This small molecule binds to this protein.
Small molecule (SMILES): Cc1ccc(-c2nn(C(C)(C)C)c3ncnc(N)c23)cc1

Binding-site contacts:
Ligand atom C12 contacts residue SER233 of chain 1.A at 3.1 Å.
Ligand atom C6 contacts residue ALA98 of chain 1.A at 3.7 Å (hydrophobic).
Ligand atom C24 contacts residue LYS100 of chain 1.A at 3.8 Å.
Ligand atom C16 contacts residue LYS100 of chain 1.A at 4.0 Å.
Ligand atom C9 contacts residue LEU223 of chain 1.A at 3.9 Å (hydrophobic).
Ligand atom N1 contacts residue VAL80 of chain 1.A at 3.9 Å.
Ligand atom C16 contacts residue VAL80 of chain 1.A at 3.8 Å (hydrophobic).
Ligand atom C37 contacts residue PHE77 of chain 1.A at 3.6 Å (hydrophobic).
Ligand atom N7 contacts residue ALA149 of chain 1.A at 3.1 Å (h-bond).
Ligand atom C16 contacts residue VAL146 of chain 1.A at 3.8 Å (hydrophobic).
Ligand atom N10 contacts residue LEU223 of chain 1.A at 3.7 Å.
Ligand atom C33 contacts residue GLY73 of chain 1.A at 3.9 Å.
Ligand atom C5 contacts residue VAL80 of chain 1.A at 3.8 Å (hydrophobic).
Ligand atom C2 contacts residue ALA149 of chain 1.A at 3.1 Å (hydrophobic).
Ligand atom C13 contacts residue GLU117 of chain 1.A at 3.2 Å.
Ligand atom C13 contacts residue SER233 of chain 1.A at 3.3 Å.
Ligand atom N10 contacts residue ALA98 of chain 1.A at 3.3 Å.
Ligand atom C33 contacts residue LEU72 of chain 1.A at 3.5 Å (hydrophobic).
Ligand atom C14 contacts residue VAL146 of chain 1.A at 3.9 Å (hydrophobic).
Ligand atom N3 contacts residue ALA149 of chain 1.A at 4.0 Å.
Ligand atom C13 contacts residue LYS100 of chain 1.A at 3.9 Å.
Ligand atom C15 contacts residue VAL146 of chain 1.A at 3.4 Å (hydrophobic).
Ligand atom C24 contacts residue VAL146 of chain 1.A at 3.7 Å (hydrophobic).
Ligand atom C24 contacts residue LEU121 of chain 1.A at 3.8 Å (hydrophobic).
Ligand atom N7 contacts residue ALA98 of chain 1.A at 3.9 Å.
Ligand atom C4 contacts residue VAL80 of chain 1.A at 4.0 Å (hydrophobic).
Ligand atom C29 contacts residue LEU223 of chain 1.A at 4.0 Å (hydrophobic).
Ligand atom N10 contacts residue VAL146 of chain 1.A at 3.6 Å.
Ligand atom C5 contacts residue LEU223 of chain 1.A at 3.6 Å (hydrophobic).
Ligand atom C14 contacts residue GLU117 of chain 1.A at 3.7 Å.
Ligand atom C24 contacts residue GLU117 of chain 1.A at 3.3 Å.
Ligand atom C6 contacts residue GLU147 of chain 1.A at 4.0 Å.
Ligand atom C14 contacts residue LYS100 of chain 1.A at 3.5 Å.
Ligand atom C29 contacts residue SER153 of chain 1.A at 3.9 Å.
Ligand atom C9 contacts residue VAL80 of chain 1.A at 3.6 Å (hydrophobic).
Ligand atom C15 contacts residue LYS100 of chain 1.A at 3.5 Å.
Ligand atom C6 contacts residue LEU223 of chain 1.A at 3.6 Å (hydrophobic).
Ligand atom N10 contacts residue GLU147 of chain 1.A at 2.9 Å (salt-bridge).
Ligand atom N8 contacts residue VAL80 of chain 1.A at 3.5 Å.
Ligand atom C11 contacts residue VAL80 of chain 1.A at 3.9 Å (hydrophobic).

Sequence of chain 1.A:
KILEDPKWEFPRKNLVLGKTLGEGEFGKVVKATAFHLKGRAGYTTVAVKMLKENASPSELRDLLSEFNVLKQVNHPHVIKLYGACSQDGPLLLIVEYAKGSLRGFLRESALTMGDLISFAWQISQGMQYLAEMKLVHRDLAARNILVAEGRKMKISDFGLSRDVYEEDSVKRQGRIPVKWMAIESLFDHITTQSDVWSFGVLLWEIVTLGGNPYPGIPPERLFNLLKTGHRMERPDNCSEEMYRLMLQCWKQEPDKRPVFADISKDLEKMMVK